The small molecule below binds the protein below.
Small molecule (SMILES): CC[C@H](C)[C@H](N)C(=O)N[C@@H](CO)C(=O)N[C@@H](CCC(=O)O)C(=O)N[C@H](C=O)C(C)C

Binding-site contacts:
Ligand atom CG2 contacts residue GLN3 of chain 1.E at 3.4 Å.
Ligand atom CD contacts residue VAL4 of chain 1.E at 3.8 Å (hydrophobic).
Ligand atom CA contacts residue VAL4 of chain 1.E at 3.5 Å (hydrophobic).
Ligand atom CB contacts residue ALA2 of chain 1.E at 3.4 Å (hydrophobic).
Ligand atom O contacts residue SER6 of chain 1.E at 4.1 Å.
Ligand atom OE1 contacts residue ASN25 of chain 1.E at 4.4 Å.
Ligand atom CB contacts residue GLN3 of chain 1.E at 3.4 Å.
Ligand atom CB contacts residue GLN3 of chain 1.E at 4.4 Å.
Ligand atom CG2 contacts residue VAL4 of chain 1.E at 3.8 Å (hydrophobic).
Ligand atom OG contacts residue GLN3 of chain 1.E at 3.3 Å (h-bond).
Ligand atom CG2 contacts residue SER5 of chain 1.E at 3.7 Å.
Ligand atom CG2 contacts residue ALA2 of chain 1.E at 4.0 Å (hydrophobic).
Ligand atom O contacts residue VAL4 of chain 1.E at 3.8 Å.
Ligand atom CA contacts residue VAL4 of chain 1.E at 4.0 Å (hydrophobic).
Ligand atom C contacts residue VAL4 of chain 1.E at 4.2 Å (hydrophobic).
Ligand atom CB contacts residue VAL4 of chain 1.E at 4.5 Å (hydrophobic).
Ligand atom CA contacts residue GLN3 of chain 1.E at 4.2 Å.
Ligand atom C contacts residue ALA2 of chain 1.E at 4.3 Å (hydrophobic).
Ligand atom C contacts residue GLN3 of chain 1.E at 3.9 Å.
Ligand atom CB contacts residue VAL4 of chain 1.E at 4.3 Å (hydrophobic).
Ligand atom C contacts residue ALA2 of chain 1.E at 3.7 Å (hydrophobic).
Ligand atom O contacts residue GLN3 of chain 1.E at 3.1 Å (h-bond).
Ligand atom C contacts residue VAL4 of chain 1.E at 3.6 Å (hydrophobic).
Ligand atom OE1 contacts residue VAL4 of chain 1.E at 3.5 Å.
Ligand atom O contacts residue ALA2 of chain 1.E at 3.9 Å.
Ligand atom C contacts residue VAL4 of chain 1.E at 4.0 Å (hydrophobic).
Ligand atom O contacts residue VAL4 of chain 1.E at 2.9 Å (h-bond).
Ligand atom O contacts residue SER5 of chain 1.E at 3.8 Å.
Ligand atom CB contacts residue ALA2 of chain 1.E at 4.3 Å (hydrophobic).
Ligand atom CG1 contacts residue GLN3 of chain 1.E at 4.1 Å.
Ligand atom OE2 contacts residue VAL4 of chain 1.E at 3.6 Å.
Ligand atom CA contacts residue ALA2 of chain 1.E at 4.0 Å (hydrophobic).
Ligand atom CA contacts residue ALA2 of chain 1.E at 3.5 Å (hydrophobic).
Ligand atom N contacts residue VAL4 of chain 1.E at 3.0 Å (h-bond).
Ligand atom N contacts residue ALA2 of chain 1.E at 3.0 Å (h-bond).

Sequence of chain 1.E:
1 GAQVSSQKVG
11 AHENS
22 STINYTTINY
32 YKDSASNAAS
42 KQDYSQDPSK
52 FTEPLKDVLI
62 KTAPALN